Sequence of chain 1.E:
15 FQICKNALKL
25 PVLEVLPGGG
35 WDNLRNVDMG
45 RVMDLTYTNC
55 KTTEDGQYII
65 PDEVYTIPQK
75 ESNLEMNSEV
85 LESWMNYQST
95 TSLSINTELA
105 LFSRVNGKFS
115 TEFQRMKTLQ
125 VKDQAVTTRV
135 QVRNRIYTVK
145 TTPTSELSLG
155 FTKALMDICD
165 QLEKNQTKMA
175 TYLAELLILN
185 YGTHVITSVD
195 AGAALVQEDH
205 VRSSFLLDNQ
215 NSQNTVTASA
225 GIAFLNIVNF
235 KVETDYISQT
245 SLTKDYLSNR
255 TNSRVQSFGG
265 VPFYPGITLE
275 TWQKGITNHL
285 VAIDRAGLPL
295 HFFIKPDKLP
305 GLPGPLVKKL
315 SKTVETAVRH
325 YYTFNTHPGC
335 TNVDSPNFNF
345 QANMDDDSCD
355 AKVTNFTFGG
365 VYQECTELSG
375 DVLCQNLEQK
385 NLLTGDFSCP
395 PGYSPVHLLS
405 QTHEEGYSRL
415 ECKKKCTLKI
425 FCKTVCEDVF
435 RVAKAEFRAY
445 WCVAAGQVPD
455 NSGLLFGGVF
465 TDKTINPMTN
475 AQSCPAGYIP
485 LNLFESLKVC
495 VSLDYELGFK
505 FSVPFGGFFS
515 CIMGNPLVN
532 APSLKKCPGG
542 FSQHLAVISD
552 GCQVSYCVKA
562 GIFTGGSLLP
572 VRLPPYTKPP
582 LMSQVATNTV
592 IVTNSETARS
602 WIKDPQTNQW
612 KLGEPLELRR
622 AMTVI

This protein binds this small molecule.
Small molecule (SMILES): CC(=O)N[C@@H]1[C@@H](O)[C@H](O)[C@@H](CO)O[C@H]1O

Binding-site contacts:
Ligand atom C7 contacts residue ASN169 of chain 1.E at 3.2 Å.
Ligand atom C5 contacts residue ASN169 of chain 1.E at 3.7 Å.
Ligand atom O5 contacts residue ASN169 of chain 1.E at 2.4 Å (h-bond).
Ligand atom C1 contacts residue GLN585 of chain 1.E at 4.2 Å.
Ligand atom C8 contacts residue ASN169 of chain 1.E at 4.4 Å.
Ligand atom C4 contacts residue ASN169 of chain 1.E at 4.2 Å.
Ligand atom O6 contacts residue LYS172 of chain 1.E at 4.4 Å.
Ligand atom O7 contacts residue VAL586 of chain 1.E at 4.3 Å.
Ligand atom C6 contacts residue THR171 of chain 1.E at 4.3 Å.
Ligand atom C8 contacts residue CYS416 of chain 1.D at 3.7 Å (hydrophobic).
Ligand atom O5 contacts residue GLN585 of chain 1.E at 3.9 Å.
Ligand atom C2 contacts residue GLN585 of chain 1.E at 4.0 Å.
Ligand atom C3 contacts residue ASN169 of chain 1.E at 3.8 Å.
Ligand atom C2 contacts residue ASN169 of chain 1.E at 2.5 Å.
Ligand atom C1 contacts residue ASN169 of chain 1.E at 1.4 Å.
Ligand atom O7 contacts residue GLN585 of chain 1.E at 4.0 Å.
Ligand atom C8 contacts residue THR588 of chain 1.E at 4.5 Å.
Ligand atom N2 contacts residue ASN169 of chain 1.E at 2.9 Å (h-bond).
Ligand atom O6 contacts residue GLN585 of chain 1.E at 3.8 Å.
Ligand atom O7 contacts residue ASN169 of chain 1.E at 3.1 Å (h-bond).
Ligand atom C8 contacts residue THR428 of chain 1.D at 4.3 Å.

Sequence of chain 1.D:
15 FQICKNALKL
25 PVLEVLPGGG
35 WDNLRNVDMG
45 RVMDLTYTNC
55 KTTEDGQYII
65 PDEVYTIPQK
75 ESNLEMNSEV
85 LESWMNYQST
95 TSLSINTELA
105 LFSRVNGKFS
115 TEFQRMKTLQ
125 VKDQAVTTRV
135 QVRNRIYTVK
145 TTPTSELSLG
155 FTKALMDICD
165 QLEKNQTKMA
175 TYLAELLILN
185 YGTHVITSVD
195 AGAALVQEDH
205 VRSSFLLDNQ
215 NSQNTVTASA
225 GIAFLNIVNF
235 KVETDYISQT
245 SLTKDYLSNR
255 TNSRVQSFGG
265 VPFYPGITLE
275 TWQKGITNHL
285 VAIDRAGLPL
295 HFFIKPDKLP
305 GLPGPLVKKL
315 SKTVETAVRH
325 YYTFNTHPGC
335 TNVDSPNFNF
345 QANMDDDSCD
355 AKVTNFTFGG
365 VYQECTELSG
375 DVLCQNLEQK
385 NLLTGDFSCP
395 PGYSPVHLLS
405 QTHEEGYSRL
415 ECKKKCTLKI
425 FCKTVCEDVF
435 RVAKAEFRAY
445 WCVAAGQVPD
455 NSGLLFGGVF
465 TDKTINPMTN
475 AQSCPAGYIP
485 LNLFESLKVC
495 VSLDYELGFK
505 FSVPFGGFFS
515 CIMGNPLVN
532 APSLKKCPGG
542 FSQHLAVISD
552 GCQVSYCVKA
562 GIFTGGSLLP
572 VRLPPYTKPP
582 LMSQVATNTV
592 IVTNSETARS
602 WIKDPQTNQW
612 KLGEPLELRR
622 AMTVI